A small-molecule ligand and the protein it binds are described below.
Small molecule (SMILES): C[C@H](CCC(=O)O)[C@H]1CC[C@H]2[C@@H]3[C@H](O)C[C@@H]4C[C@H](O)CC[C@]4(C)[C@H]3C[C@H](O)[C@]12C

Sequence of chain 1.G:
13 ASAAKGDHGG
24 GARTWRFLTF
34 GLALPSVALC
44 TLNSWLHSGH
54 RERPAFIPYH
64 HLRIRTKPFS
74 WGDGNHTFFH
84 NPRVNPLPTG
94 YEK

Sequence of chain 1.N:
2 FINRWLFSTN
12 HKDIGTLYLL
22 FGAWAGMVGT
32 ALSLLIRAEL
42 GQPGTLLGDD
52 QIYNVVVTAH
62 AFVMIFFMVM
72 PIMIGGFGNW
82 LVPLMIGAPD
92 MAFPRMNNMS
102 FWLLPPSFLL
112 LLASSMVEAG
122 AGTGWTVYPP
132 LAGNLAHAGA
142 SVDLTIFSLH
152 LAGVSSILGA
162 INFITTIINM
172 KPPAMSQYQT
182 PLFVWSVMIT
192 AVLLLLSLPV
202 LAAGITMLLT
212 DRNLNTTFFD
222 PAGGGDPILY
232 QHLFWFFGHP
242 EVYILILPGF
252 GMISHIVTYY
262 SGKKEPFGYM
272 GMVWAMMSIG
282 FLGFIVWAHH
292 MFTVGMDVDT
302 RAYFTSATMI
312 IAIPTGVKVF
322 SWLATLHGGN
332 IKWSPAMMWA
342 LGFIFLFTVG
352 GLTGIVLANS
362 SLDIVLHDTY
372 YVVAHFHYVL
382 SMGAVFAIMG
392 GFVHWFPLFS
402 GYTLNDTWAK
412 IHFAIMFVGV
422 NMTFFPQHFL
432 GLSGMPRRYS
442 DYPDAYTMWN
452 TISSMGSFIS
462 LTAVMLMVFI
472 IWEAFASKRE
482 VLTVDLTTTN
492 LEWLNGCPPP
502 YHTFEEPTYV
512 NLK

Sequence of chain 1.O:
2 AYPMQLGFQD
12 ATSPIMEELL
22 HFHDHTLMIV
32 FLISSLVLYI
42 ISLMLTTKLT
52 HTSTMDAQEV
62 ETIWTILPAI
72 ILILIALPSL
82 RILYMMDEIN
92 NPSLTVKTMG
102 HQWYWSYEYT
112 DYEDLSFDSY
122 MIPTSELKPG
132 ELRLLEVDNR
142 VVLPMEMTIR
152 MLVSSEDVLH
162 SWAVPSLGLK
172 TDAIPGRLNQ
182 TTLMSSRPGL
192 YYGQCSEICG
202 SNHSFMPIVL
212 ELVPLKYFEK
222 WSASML

Binding-site contacts:
Ligand atom O26 contacts residue ARG29 of chain 1.G at 3.3 Å (salt-bridge).
Ligand atom C15 contacts residue TRP275 of chain 1.N at 3.9 Å (hydrophobic).
Ligand atom C20 contacts residue PHE30 of chain 1.G at 3.9 Å (hydrophobic).
Ligand atom O3 contacts residue GLU62 of chain 1.O at 3.8 Å.
Ligand atom O7 contacts residue GLU62 of chain 1.O at 2.8 Å (salt-bridge).
Ligand atom C18 contacts residue TRP275 of chain 1.N at 3.9 Å (hydrophobic).
Ligand atom C18 contacts residue PHE33 of chain 1.G at 4.1 Å (hydrophobic).
Ligand atom C7 contacts residue TRP275 of chain 1.N at 4.0 Å (hydrophobic).
Ligand atom C24 contacts residue ARG26 of chain 1.G at 3.7 Å.
Ligand atom C3 contacts residue GLU62 of chain 1.O at 4.2 Å.
Ligand atom C15 contacts residue MET271 of chain 1.N at 4.1 Å (hydrophobic).
Ligand atom O26 contacts residue ARG26 of chain 1.G at 3.0 Å (salt-bridge).
Ligand atom C21 contacts residue ARG29 of chain 1.G at 4.2 Å.
Ligand atom C22 contacts residue MET271 of chain 1.N at 3.9 Å (hydrophobic).
Ligand atom C19 contacts residue PHE33 of chain 1.G at 3.9 Å (hydrophobic).
Ligand atom C21 contacts residue PHE33 of chain 1.G at 4.1 Å (hydrophobic).
Ligand atom C4 contacts residue THR66 of chain 1.O at 3.9 Å.
Ligand atom C19 contacts residue TRP275 of chain 1.N at 3.8 Å (hydrophobic).
Ligand atom C24 contacts residue MET271 of chain 1.N at 3.9 Å (hydrophobic).
Ligand atom C23 contacts residue ARG29 of chain 1.G at 4.1 Å.
Ligand atom C24 contacts residue ARG29 of chain 1.G at 3.9 Å.
Ligand atom O25 contacts residue ARG26 of chain 1.G at 2.9 Å (salt-bridge).
Ligand atom C6 contacts residue TRP275 of chain 1.N at 3.7 Å (hydrophobic).
Ligand atom C3 contacts residue THR63 of chain 1.O at 4.3 Å.
Ligand atom C7 contacts residue GLU62 of chain 1.O at 3.8 Å.
Ligand atom C6 contacts residue THR66 of chain 1.O at 3.9 Å.
Ligand atom C4 contacts residue GLU62 of chain 1.O at 3.9 Å.
Ligand atom O26 contacts residue MET271 of chain 1.N at 4.1 Å.
Ligand atom C12 contacts residue PHE33 of chain 1.G at 3.8 Å (hydrophobic).
Ligand atom C6 contacts residue GLU62 of chain 1.O at 4.2 Å.
Ligand atom O25 contacts residue MET271 of chain 1.N at 3.4 Å.
Ligand atom O3 contacts residue THR63 of chain 1.O at 3.1 Å (h-bond).
Ligand atom C22 contacts residue PHE30 of chain 1.G at 4.2 Å (hydrophobic).
Ligand atom C18 contacts residue GLY34 of chain 1.G at 3.6 Å.
Ligand atom C16 contacts residue MET271 of chain 1.N at 3.9 Å (hydrophobic).
Ligand atom C15 contacts residue GLY272 of chain 1.N at 4.0 Å.
Ligand atom C21 contacts residue PHE30 of chain 1.G at 4.2 Å (hydrophobic).
Ligand atom C11 contacts residue PHE33 of chain 1.G at 3.8 Å (hydrophobic).
Ligand atom C18 contacts residue PHE30 of chain 1.G at 3.9 Å (hydrophobic).
Ligand atom C5 contacts residue THR66 of chain 1.O at 3.8 Å.